This protein binds this small molecule.
Small molecule (SMILES): Nc1ccc2c(c1)c(-c1ccccc1)[n+](CCCCCCc1cn(CCNc3c4c(nc5ccccc35)CCCC4)nn1)c1cc(N)ccc21

Sequence of chain 1.A:
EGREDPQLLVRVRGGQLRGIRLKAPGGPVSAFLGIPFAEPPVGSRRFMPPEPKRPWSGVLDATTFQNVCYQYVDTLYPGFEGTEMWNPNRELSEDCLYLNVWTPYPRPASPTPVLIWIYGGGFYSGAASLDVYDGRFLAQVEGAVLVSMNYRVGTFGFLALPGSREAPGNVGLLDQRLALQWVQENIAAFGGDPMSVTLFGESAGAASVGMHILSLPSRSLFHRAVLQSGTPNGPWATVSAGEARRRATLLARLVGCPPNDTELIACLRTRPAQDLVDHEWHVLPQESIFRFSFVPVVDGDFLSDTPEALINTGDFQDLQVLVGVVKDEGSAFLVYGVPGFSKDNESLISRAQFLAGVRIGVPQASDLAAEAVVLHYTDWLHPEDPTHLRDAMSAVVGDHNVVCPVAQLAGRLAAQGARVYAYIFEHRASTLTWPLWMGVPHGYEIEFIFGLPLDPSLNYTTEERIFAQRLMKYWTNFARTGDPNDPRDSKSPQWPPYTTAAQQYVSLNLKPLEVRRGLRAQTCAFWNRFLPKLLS

Binding-site contacts:
Ligand atom C2 contacts residue GLU285 of chain 1.A at 3.5 Å.
Ligand atom C10 contacts residue TYR341 of chain 1.A at 3.5 Å (hydrophobic).
Ligand atom C11 contacts residue TYR341 of chain 1.A at 3.7 Å (hydrophobic).
Ligand atom C32 contacts residue GLY448 of chain 1.A at 3.7 Å.
Ligand atom C41 contacts residue THR83 of chain 1.A at 3.8 Å.
Ligand atom C10 contacts residue LEU76 of chain 1.A at 3.8 Å (hydrophobic).
Ligand atom C2 contacts residue TRP286 of chain 1.A at 3.7 Å (hydrophobic).
Ligand atom C4 contacts residue TYR72 of chain 1.A at 3.7 Å (hydrophobic).
Ligand atom C27 contacts residue PHE338 of chain 1.A at 3.7 Å (hydrophobic).
Ligand atom C29 contacts residue ALA337 of chain 1.A at 3.6 Å (hydrophobic).
Ligand atom C42 contacts residue TYR341 of chain 1.A at 3.4 Å (hydrophobic).
Ligand atom N7 contacts residue HIS447 of chain 1.A at 3.0 Å (h-bond).
Ligand atom N5 contacts residue PHE338 of chain 1.A at 3.3 Å.
Ligand atom C24 contacts residue TYR124 of chain 1.A at 3.6 Å (hydrophobic).
Ligand atom C3 contacts residue TRP286 of chain 1.A at 3.4 Å (hydrophobic).
Ligand atom C6 contacts residue TYR72 of chain 1.A at 3.5 Å (hydrophobic).
Ligand atom C37 contacts residue TRP86 of chain 1.A at 3.6 Å (hydrophobic).
Ligand atom C12 contacts residue TYR341 of chain 1.A at 3.3 Å (hydrophobic).
Ligand atom C39 contacts residue TRP86 of chain 1.A at 3.5 Å (hydrophobic).
Ligand atom C33 contacts residue TRP86 of chain 1.A at 3.6 Å (hydrophobic).
Ligand atom C23 contacts residue TYR124 of chain 1.A at 3.5 Å (hydrophobic).
Ligand atom C29 contacts residue HIS447 of chain 1.A at 3.4 Å.
Ligand atom N8 contacts residue TRP86 of chain 1.A at 3.5 Å.
Ligand atom C36 contacts residue GLU202 of chain 1.A at 3.3 Å.
Ligand atom C40 contacts residue TRP86 of chain 1.A at 3.7 Å (hydrophobic).
Ligand atom C1 contacts residue TRP286 of chain 1.A at 3.5 Å (hydrophobic).
Ligand atom C28 contacts residue PHE338 of chain 1.A at 3.7 Å (hydrophobic).
Ligand atom N6 contacts residue PHE338 of chain 1.A at 3.5 Å.
Ligand atom C28 contacts residue ALA337 of chain 1.A at 3.8 Å (hydrophobic).
Ligand atom C31 contacts residue TRP86 of chain 1.A at 3.7 Å (hydrophobic).
Ligand atom N1 contacts residue TYR124 of chain 1.A at 3.4 Å.
Ligand atom C32 contacts residue HIS447 of chain 1.A at 3.6 Å.
Ligand atom C35 contacts residue GLU202 of chain 1.A at 3.7 Å.
Ligand atom C5 contacts residue TRP286 of chain 1.A at 3.5 Å (hydrophobic).
Ligand atom C41 contacts residue TYR341 of chain 1.A at 3.3 Å (hydrophobic).
Ligand atom C26 contacts residue PHE338 of chain 1.A at 3.6 Å (hydrophobic).
Ligand atom N4 contacts residue PHE338 of chain 1.A at 3.5 Å.
Ligand atom C25 contacts residue TYR124 of chain 1.A at 3.7 Å (hydrophobic).
Ligand atom C30 contacts residue TRP86 of chain 1.A at 3.6 Å (hydrophobic).
Ligand atom C6 contacts residue TRP286 of chain 1.A at 3.7 Å (hydrophobic).